A protein and the small-molecule ligand that binds it are described below.
Small molecule (SMILES): O=C(NCCCNc1nc(Nc2cccc(CN3CCOCC3)c2)ncc1C1CC1)C1CCC1

Binding-site contacts:
Ligand atom CAF contacts residue CYS92 of chain 1.A at 3.8 Å (hydrophobic).
Ligand atom CAH contacts residue GLY22 of chain 1.A at 3.7 Å.
Ligand atom CBB contacts residue GLY95 of chain 1.A at 3.9 Å.
Ligand atom NAX contacts residue TYR91 of chain 1.A at 3.7 Å.
Ligand atom N1 contacts residue CYS92 of chain 1.A at 3.0 Å (h-bond).
Ligand atom CBF contacts residue ASP162 of chain 1.A at 3.6 Å.
Ligand atom CAL contacts residue ASN93 of chain 1.A at 2.9 Å.
Ligand atom C2 contacts residue LEU142 of chain 1.A at 3.7 Å (hydrophobic).
Ligand atom CAF contacts residue GLY95 of chain 1.A at 3.8 Å.
Ligand atom CAL contacts residue GLY95 of chain 1.A at 3.9 Å.
Ligand atom C6 contacts residue ALA41 of chain 1.A at 3.6 Å (hydrophobic).
Ligand atom CBB contacts residue CYS92 of chain 1.A at 3.8 Å (hydrophobic).
Ligand atom CAH contacts residue HIS21 of chain 1.A at 3.8 Å.
Ligand atom CAR contacts residue ASN93 of chain 1.A at 3.5 Å.
Ligand atom N1 contacts residue LEU142 of chain 1.A at 3.7 Å.
Ligand atom CAH contacts residue ALA25 of chain 1.A at 3.9 Å (hydrophobic).
Ligand atom CAC contacts residue GLY95 of chain 1.A at 3.9 Å.
Ligand atom CAO contacts residue MET89 of chain 1.A at 3.8 Å (hydrophobic).
Ligand atom CAN contacts residue VAL27 of chain 1.A at 3.8 Å (hydrophobic).
Ligand atom N3 contacts residue LEU142 of chain 1.A at 3.7 Å.
Ligand atom CAG contacts residue GLN139 of chain 1.A at 3.8 Å.
Ligand atom C5 contacts residue LEU142 of chain 1.A at 3.4 Å (hydrophobic).
Ligand atom CAP contacts residue ALA41 of chain 1.A at 3.7 Å (hydrophobic).
Ligand atom NAW contacts residue VAL27 of chain 1.A at 3.6 Å.
Ligand atom C4 contacts residue LEU142 of chain 1.A at 3.6 Å (hydrophobic).
Ligand atom CBA contacts residue GLY95 of chain 1.A at 3.8 Å.
Ligand atom CAR contacts residue TYR91 of chain 1.A at 3.6 Å (hydrophobic).
Ligand atom C6 contacts residue CYS92 of chain 1.A at 3.8 Å (hydrophobic).
Ligand atom C6 contacts residue LEU142 of chain 1.A at 3.5 Å (hydrophobic).
Ligand atom CAN contacts residue GOL1 of chain 1.I at 3.8 Å.
Ligand atom CAF contacts residue TYR91 of chain 1.A at 3.7 Å (hydrophobic).
Ligand atom C5 contacts residue ALA41 of chain 1.A at 3.7 Å (hydrophobic).
Ligand atom CAI contacts residue GLN139 of chain 1.A at 3.4 Å.
Ligand atom CAO contacts residue GLU90 of chain 1.A at 3.7 Å.
Ligand atom CAB contacts residue VAL19 of chain 1.A at 3.5 Å (hydrophobic).
Ligand atom CAN contacts residue LYS43 of chain 1.A at 3.5 Å.
Ligand atom C6 contacts residue GLU90 of chain 1.A at 3.4 Å.
Ligand atom CAM contacts residue HIS21 of chain 1.A at 3.5 Å.
Ligand atom NAX contacts residue CYS92 of chain 1.A at 3.2 Å (h-bond).
Ligand atom CAP contacts residue MET89 of chain 1.A at 3.3 Å (hydrophobic).

Sequence of chain 1.A:
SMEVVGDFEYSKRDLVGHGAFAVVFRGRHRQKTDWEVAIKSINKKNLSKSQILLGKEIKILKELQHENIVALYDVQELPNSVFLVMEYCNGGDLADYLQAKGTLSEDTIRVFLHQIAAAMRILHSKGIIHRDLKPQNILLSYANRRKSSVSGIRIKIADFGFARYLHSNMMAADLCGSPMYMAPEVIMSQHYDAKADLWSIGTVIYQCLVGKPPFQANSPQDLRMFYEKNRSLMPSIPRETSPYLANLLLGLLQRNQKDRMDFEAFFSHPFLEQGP